Binding-site contacts:
Ligand atom C7 contacts residue NAJ1 of chain 1.E at 3.4 Å.
Ligand atom O1 contacts residue SER48 of chain 1.A at 2.5 Å (h-bond).
Ligand atom F3 contacts residue LEU309 of chain 1.B at 3.7 Å.
Ligand atom F5 contacts residue PHE140 of chain 1.A at 3.3 Å.
Ligand atom O1 contacts residue ZN1 of chain 1.C at 2.0 Å.
Ligand atom F6 contacts residue HIS67 of chain 1.A at 3.3 Å.
Ligand atom F3 contacts residue VAL294 of chain 1.A at 3.5 Å.
Ligand atom C2 contacts residue SER48 of chain 1.A at 4.0 Å.
Ligand atom O1 contacts residue CYS174 of chain 1.A at 3.4 Å (h-bond).
Ligand atom F6 contacts residue SER48 of chain 1.A at 3.2 Å.
Ligand atom C6 contacts residue SER48 of chain 1.A at 3.5 Å.
Ligand atom C7 contacts residue ZN1 of chain 1.C at 2.9 Å.
Ligand atom F5 contacts residue LEU141 of chain 1.A at 3.4 Å.
Ligand atom O1 contacts residue CYS46 of chain 1.A at 3.4 Å (h-bond).
Ligand atom F5 contacts residue LEU57 of chain 1.A at 3.1 Å.
Ligand atom F2 contacts residue ILE318 of chain 1.A at 3.8 Å.
Ligand atom C1 contacts residue PHE93 of chain 1.A at 4.0 Å (hydrophobic).
Ligand atom F2 contacts residue NAJ1 of chain 1.E at 2.9 Å.
Ligand atom F3 contacts residue LEU116 of chain 1.A at 3.7 Å.
Ligand atom O1 contacts residue NAJ1 of chain 1.E at 3.0 Å.
Ligand atom C6 contacts residue LEU141 of chain 1.A at 3.8 Å (hydrophobic).
Ligand atom O1 contacts residue HIS67 of chain 1.A at 3.1 Å (h-bond).
Ligand atom C3 contacts residue LEU116 of chain 1.A at 3.6 Å (hydrophobic).
Ligand atom C4 contacts residue LEU116 of chain 1.A at 3.8 Å (hydrophobic).
Ligand atom C4 contacts residue LEU57 of chain 1.A at 3.8 Å (hydrophobic).
Ligand atom F4 contacts residue LEU116 of chain 1.A at 3.9 Å.
Ligand atom F6 contacts residue PHE140 of chain 1.A at 4.0 Å.
Ligand atom F3 contacts residue ILE318 of chain 1.A at 3.6 Å.
Ligand atom C7 contacts residue CYS174 of chain 1.A at 3.7 Å (hydrophobic).
Ligand atom C7 contacts residue PHE93 of chain 1.A at 3.6 Å (hydrophobic).
Ligand atom C7 contacts residue HIS67 of chain 1.A at 3.5 Å.
Ligand atom F6 contacts residue LEU141 of chain 1.A at 3.2 Å.
Ligand atom C7 contacts residue SER48 of chain 1.A at 3.5 Å.
Ligand atom C3 contacts residue VAL294 of chain 1.A at 3.6 Å (hydrophobic).
Ligand atom F4 contacts residue LEU57 of chain 1.A at 3.4 Å.
Ligand atom C5 contacts residue LEU57 of chain 1.A at 3.6 Å (hydrophobic).
Ligand atom C5 contacts residue LEU141 of chain 1.A at 3.8 Å (hydrophobic).
Ligand atom C2 contacts residue VAL294 of chain 1.A at 3.8 Å (hydrophobic).
Ligand atom C1 contacts residue SER48 of chain 1.A at 3.4 Å.
Ligand atom F2 contacts residue VAL294 of chain 1.A at 3.8 Å.

This small molecule binds to this protein.
Small molecule (SMILES): OCc1c(F)c(F)c(F)c(F)c1F

Sequence of chain 1.B:
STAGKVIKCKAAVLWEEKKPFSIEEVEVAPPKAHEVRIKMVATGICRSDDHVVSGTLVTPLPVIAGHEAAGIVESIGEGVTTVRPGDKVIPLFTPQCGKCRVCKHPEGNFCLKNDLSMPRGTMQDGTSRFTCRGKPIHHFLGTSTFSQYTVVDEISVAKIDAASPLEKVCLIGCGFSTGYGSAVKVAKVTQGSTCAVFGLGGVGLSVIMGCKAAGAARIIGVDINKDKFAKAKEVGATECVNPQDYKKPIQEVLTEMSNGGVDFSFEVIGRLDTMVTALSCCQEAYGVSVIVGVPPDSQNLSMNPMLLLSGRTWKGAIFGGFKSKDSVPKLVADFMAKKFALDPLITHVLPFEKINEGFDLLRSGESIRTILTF

Sequence of chain 1.A:
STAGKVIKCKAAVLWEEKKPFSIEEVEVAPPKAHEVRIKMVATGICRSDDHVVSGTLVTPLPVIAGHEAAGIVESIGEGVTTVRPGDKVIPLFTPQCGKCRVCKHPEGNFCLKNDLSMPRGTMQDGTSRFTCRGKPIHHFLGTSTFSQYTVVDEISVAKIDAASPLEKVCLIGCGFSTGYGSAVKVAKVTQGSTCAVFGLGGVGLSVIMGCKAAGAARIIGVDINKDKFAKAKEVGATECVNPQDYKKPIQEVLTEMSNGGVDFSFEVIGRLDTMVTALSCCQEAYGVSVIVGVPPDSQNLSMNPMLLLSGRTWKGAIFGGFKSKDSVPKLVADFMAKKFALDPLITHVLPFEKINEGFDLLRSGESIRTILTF